Sequence of chain 1.C:
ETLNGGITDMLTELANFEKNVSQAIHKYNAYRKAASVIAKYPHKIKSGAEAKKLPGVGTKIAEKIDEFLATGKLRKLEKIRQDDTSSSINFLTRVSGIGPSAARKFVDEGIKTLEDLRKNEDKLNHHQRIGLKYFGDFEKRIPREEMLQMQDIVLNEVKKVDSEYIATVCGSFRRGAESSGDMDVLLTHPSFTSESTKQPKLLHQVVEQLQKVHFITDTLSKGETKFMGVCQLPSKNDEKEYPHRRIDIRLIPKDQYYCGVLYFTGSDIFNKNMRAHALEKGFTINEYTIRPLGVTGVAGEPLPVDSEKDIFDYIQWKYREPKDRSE

The protein below binds the small molecule below.
Small molecule (SMILES): Cc1cn([C@H]2C[C@H](O[P](=O)(O)OC[C@H]3O[C@@H](n4cnc5c(N)ncnc54)C[C@@H]3O[P](=O)(O)OC[C@H]3O[C@@H](n4cnc5c(=O)nc(N)[nH]c54)C[C@@H]3O[P](=O)(O)OC[C@H]3O[C@@H](n4cnc5c(N)ncnc54)C[C@@H]3OP(=O)(O)O)[C@@H](CO[P](=O)(O)O[C@H]3C[C@H](n4cc(C)c(=O)[nH]c4=O)O[C@@H]3CO[P](=O)(O)O[C@H]3C[C@H](n4cnc5c(N)ncnc54)O[C@@H]3CO[P](=O)(O)O[C@H]3C[C@H](n4ccc(N)nc4=O)O[C@@H]3CO)O2)c(=O)[nH]c1=O

Binding-site contacts:
Ligand atom N6 contacts residue DT1 of chain 1.B at 2.9 Å (h-bond).
Ligand atom C6 contacts residue DC2 of chain 1.B at 3.1 Å.
Ligand atom N3 contacts residue DG7 of chain 1.B at 3.3 Å (h-bond).
Ligand atom O6 contacts residue DC2 of chain 1.B at 2.4 Å (h-bond).
Ligand atom C2 contacts residue DT6 of chain 1.B at 3.2 Å.
Ligand atom C6 contacts residue DT3 of chain 1.B at 3.3 Å.
Ligand atom C2 contacts residue DA4 of chain 1.B at 3.3 Å.
Ligand atom O2 contacts residue DG7 of chain 1.B at 3.0 Å (h-bond).
Ligand atom N6 contacts residue DC2 of chain 1.B at 3.3 Å (h-bond).
Ligand atom O4 contacts residue DA4 of chain 1.B at 2.8 Å (h-bond).
Ligand atom C2 contacts residue DG7 of chain 1.B at 3.1 Å.
Ligand atom N3 contacts residue DA5 of chain 1.B at 2.6 Å (h-bond).
Ligand atom N1 contacts residue DT1 of chain 1.B at 3.1 Å (h-bond).
Ligand atom O2 contacts residue DA4 of chain 1.B at 2.8 Å.
Ligand atom OP1 contacts residue GLU232 of chain 1.C at 3.0 Å (salt-bridge).
Ligand atom N3 contacts residue DG7 of chain 1.B at 3.3 Å (h-bond).
Ligand atom N6 contacts residue DA5 of chain 1.B at 2.9 Å (h-bond).
Ligand atom O4 contacts residue DA5 of chain 1.B at 3.1 Å (h-bond).
Ligand atom N3 contacts residue DA4 of chain 1.B at 2.3 Å (h-bond).
Ligand atom N6 contacts residue DT3 of chain 1.B at 2.9 Å (h-bond).
Ligand atom N2 contacts residue DT3 of chain 1.B at 3.2 Å (h-bond).
Ligand atom OP1 contacts residue GLY231 of chain 1.C at 2.9 Å.
Ligand atom OP1 contacts residue LYS234 of chain 1.C at 3.2 Å (salt-bridge).
Ligand atom C2 contacts residue DA4 of chain 1.B at 3.1 Å.
Ligand atom P contacts residue THR233 of chain 1.C at 3.3 Å.
Ligand atom OP1 contacts residue THR233 of chain 1.C at 2.8 Å (h-bond).
Ligand atom O2 contacts residue DA5 of chain 1.B at 3.3 Å.
Ligand atom C5' contacts residue GLY231 of chain 1.C at 3.4 Å.
Ligand atom C4 contacts residue DA4 of chain 1.B at 3.2 Å.
Ligand atom N1 contacts residue DC2 of chain 1.B at 2.5 Å (h-bond).
Ligand atom N6 contacts residue DT6 of chain 1.B at 3.3 Å (h-bond).
Ligand atom N1 contacts residue DA4 of chain 1.B at 3.4 Å (h-bond).
Ligand atom N2 contacts residue DC2 of chain 1.B at 2.6 Å (h-bond).
Ligand atom C2 contacts residue DC2 of chain 1.B at 3.3 Å.
Ligand atom N1 contacts residue DT6 of chain 1.B at 2.9 Å (h-bond).
Ligand atom N1 contacts residue DT3 of chain 1.B at 2.6 Å (h-bond).
Ligand atom C2 contacts residue DT3 of chain 1.B at 3.1 Å.
Ligand atom OP1 contacts residue LYS230 of chain 1.C at 3.0 Å (salt-bridge).
Ligand atom C4 contacts residue DA5 of chain 1.B at 3.3 Å.
Ligand atom O4 contacts residue DT3 of chain 1.B at 3.2 Å (h-bond).